Sequence of chain 1.B:
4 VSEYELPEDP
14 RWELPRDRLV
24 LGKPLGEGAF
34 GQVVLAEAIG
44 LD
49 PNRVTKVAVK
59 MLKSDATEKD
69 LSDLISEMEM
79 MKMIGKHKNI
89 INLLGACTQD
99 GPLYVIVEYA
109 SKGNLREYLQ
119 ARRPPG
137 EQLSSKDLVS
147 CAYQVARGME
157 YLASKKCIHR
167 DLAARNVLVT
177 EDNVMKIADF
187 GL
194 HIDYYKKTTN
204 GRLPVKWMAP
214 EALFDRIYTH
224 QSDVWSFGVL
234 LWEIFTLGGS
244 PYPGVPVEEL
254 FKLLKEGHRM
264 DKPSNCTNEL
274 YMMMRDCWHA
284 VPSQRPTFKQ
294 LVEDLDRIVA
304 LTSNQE

Binding-site contacts:
Ligand atom N3 contacts residue TYR107 of chain 1.B at 3.6 Å.
Ligand atom N4 contacts residue VAL105 of chain 1.B at 3.7 Å.
Ligand atom N4 contacts residue ILE89 of chain 1.B at 4.0 Å.
Ligand atom N4 contacts residue ALA56 of chain 1.B at 3.6 Å.
Ligand atom C5 contacts residue LYS58 of chain 1.B at 3.9 Å.
Ligand atom O2 contacts residue VAL36 of chain 1.B at 3.6 Å.
Ligand atom N4 contacts residue LEU174 of chain 1.B at 3.9 Å.
Ligand atom C4 contacts residue LYS58 of chain 1.B at 2.8 Å.
Ligand atom N4 contacts residue GLU106 of chain 1.B at 2.8 Å (salt-bridge).
Ligand atom C2 contacts residue VAL36 of chain 1.B at 3.9 Å (hydrophobic).
Ligand atom C3 contacts residue LYS58 of chain 1.B at 3.2 Å.
Ligand atom C16 contacts residue GLU106 of chain 1.B at 3.8 Å.
Ligand atom C15 contacts residue TYR107 of chain 1.B at 3.6 Å (hydrophobic).
Ligand atom S contacts residue PHE33 of chain 1.B at 3.6 Å.
Ligand atom N3 contacts residue ALA108 of chain 1.B at 3.1 Å (h-bond).
Ligand atom C6 contacts residue VAL36 of chain 1.B at 3.7 Å (hydrophobic).
Ligand atom C3 contacts residue VAL36 of chain 1.B at 4.0 Å (hydrophobic).
Ligand atom O1 contacts residue PHE33 of chain 1.B at 3.4 Å.
Ligand atom O4 contacts residue LEU28 of chain 1.B at 3.6 Å.
Ligand atom O5 contacts residue LEU174 of chain 1.B at 3.7 Å.
Ligand atom C6 contacts residue GLU30 of chain 1.B at 4.0 Å.
Ligand atom C8 contacts residue LEU28 of chain 1.B at 3.7 Å (hydrophobic).
Ligand atom N2 contacts residue LEU174 of chain 1.B at 4.0 Å.
Ligand atom O1 contacts residue GLU75 of chain 1.B at 3.5 Å (salt-bridge).
Ligand atom C16 contacts residue LEU174 of chain 1.B at 3.5 Å (hydrophobic).
Ligand atom C7 contacts residue GLY29 of chain 1.B at 3.8 Å.
Ligand atom N3 contacts residue GLU106 of chain 1.B at 3.9 Å.
Ligand atom C14 contacts residue LEU174 of chain 1.B at 3.7 Å (hydrophobic).
Ligand atom N3 contacts residue LEU174 of chain 1.B at 3.8 Å.
Ligand atom N1 contacts residue LEU174 of chain 1.B at 3.8 Å.
Ligand atom O contacts residue PHE33 of chain 1.B at 3.1 Å.
Ligand atom O2 contacts residue GLU30 of chain 1.B at 3.4 Å (salt-bridge).
Ligand atom O contacts residue LYS58 of chain 1.B at 2.5 Å (salt-bridge).
Ligand atom C15 contacts residue ALA108 of chain 1.B at 3.2 Å (hydrophobic).
Ligand atom S contacts residue LYS58 of chain 1.B at 1.7 Å (salt-bridge).
Ligand atom N2 contacts residue LEU28 of chain 1.B at 4.0 Å.
Ligand atom C13 contacts residue LEU174 of chain 1.B at 3.4 Å (hydrophobic).
Ligand atom O1 contacts residue LYS58 of chain 1.B at 2.6 Å (salt-bridge).
Ligand atom O2 contacts residue GLY29 of chain 1.B at 3.6 Å (h-bond).
Ligand atom C16 contacts residue ALA56 of chain 1.B at 3.8 Å (hydrophobic).

A protein and the small-molecule ligand that binds it are described below.
Small molecule (SMILES): Nc1ncnc2c1ncn2[C@@H]1O[C@H](COC(=O)c2cccc(S(=O)(=O)F)c2)[C@@H](O)[C@H]1O